The small molecule below binds the protein below.
Small molecule (SMILES): O=c1[nH]cnc2nc[nH]c12

Sequence of chain 1.B:
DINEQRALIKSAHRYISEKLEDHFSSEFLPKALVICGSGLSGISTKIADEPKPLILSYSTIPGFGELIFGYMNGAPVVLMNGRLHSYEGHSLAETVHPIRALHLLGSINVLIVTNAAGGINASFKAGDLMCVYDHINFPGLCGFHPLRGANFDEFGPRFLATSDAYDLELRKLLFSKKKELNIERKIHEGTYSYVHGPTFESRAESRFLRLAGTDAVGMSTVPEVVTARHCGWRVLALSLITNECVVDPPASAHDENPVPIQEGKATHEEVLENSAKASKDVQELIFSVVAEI

Binding-site contacts:
Ligand atom N7 contacts residue ASN256 of chain 1.B at 2.7 Å (h-bond).
Ligand atom C8 contacts residue ALA130 of chain 1.B at 3.7 Å (hydrophobic).
Ligand atom C2 contacts residue MET232 of chain 1.B at 3.8 Å (hydrophobic).
Ligand atom N3 contacts residue MET232 of chain 1.B at 3.6 Å.
Ligand atom N7 contacts residue VAL284 of chain 1.B at 4.1 Å.
Ligand atom N9 contacts residue ALA130 of chain 1.B at 3.9 Å.
Ligand atom C5 contacts residue ASN256 of chain 1.B at 3.8 Å.
Ligand atom C4 contacts residue VAL230 of chain 1.B at 3.7 Å (hydrophobic).
Ligand atom O6 contacts residue GLU214 of chain 1.B at 3.5 Å (salt-bridge).
Ligand atom C8 contacts residue THR255 of chain 1.B at 3.4 Å.
Ligand atom C2 contacts residue GLY231 of chain 1.B at 4.1 Å.
Ligand atom C4 contacts residue GLY131 of chain 1.B at 3.9 Å.
Ligand atom N1 contacts residue PHE213 of chain 1.B at 3.8 Å.
Ligand atom O6 contacts residue PHE213 of chain 1.B at 3.7 Å.
Ligand atom C5 contacts residue VAL230 of chain 1.B at 4.0 Å (hydrophobic).
Ligand atom N9 contacts residue ALA129 of chain 1.B at 3.7 Å.
Ligand atom N7 contacts residue GLY131 of chain 1.B at 3.4 Å (h-bond).
Ligand atom N3 contacts residue VAL230 of chain 1.B at 3.6 Å.
Ligand atom N1 contacts residue GLU214 of chain 1.B at 2.6 Å (salt-bridge).
Ligand atom C6 contacts residue ASN256 of chain 1.B at 3.9 Å.
Ligand atom N7 contacts residue PHE213 of chain 1.B at 4.0 Å.
Ligand atom C6 contacts residue GLY131 of chain 1.B at 3.7 Å.
Ligand atom C5 contacts residue ALA130 of chain 1.B at 4.0 Å (hydrophobic).
Ligand atom C6 contacts residue PHE213 of chain 1.B at 3.5 Å (hydrophobic).
Ligand atom N3 contacts residue GLY231 of chain 1.B at 3.5 Å.
Ligand atom O6 contacts residue ASN256 of chain 1.B at 2.9 Å (h-bond).
Ligand atom C5 contacts residue GLY131 of chain 1.B at 3.4 Å.
Ligand atom C2 contacts residue GLU214 of chain 1.B at 3.2 Å.
Ligand atom C2 contacts residue VAL230 of chain 1.B at 3.7 Å (hydrophobic).
Ligand atom C8 contacts residue ALA129 of chain 1.B at 3.9 Å (hydrophobic).
Ligand atom N7 contacts residue THR255 of chain 1.B at 3.6 Å.
Ligand atom N7 contacts residue ALA130 of chain 1.B at 3.6 Å.
Ligand atom O6 contacts residue CYS258 of chain 1.B at 3.7 Å.
Ligand atom C6 contacts residue GLU214 of chain 1.B at 3.5 Å.
Ligand atom N1 contacts residue VAL230 of chain 1.B at 3.8 Å.
Ligand atom C8 contacts residue VAL284 of chain 1.B at 4.0 Å (hydrophobic).
Ligand atom O6 contacts residue GLY131 of chain 1.B at 3.5 Å.
Ligand atom C8 contacts residue GLY131 of chain 1.B at 3.9 Å.
Ligand atom C8 contacts residue ASN256 of chain 1.B at 3.6 Å.
Ligand atom C5 contacts residue PHE213 of chain 1.B at 3.8 Å (hydrophobic).